Sequence of chain 1.C:
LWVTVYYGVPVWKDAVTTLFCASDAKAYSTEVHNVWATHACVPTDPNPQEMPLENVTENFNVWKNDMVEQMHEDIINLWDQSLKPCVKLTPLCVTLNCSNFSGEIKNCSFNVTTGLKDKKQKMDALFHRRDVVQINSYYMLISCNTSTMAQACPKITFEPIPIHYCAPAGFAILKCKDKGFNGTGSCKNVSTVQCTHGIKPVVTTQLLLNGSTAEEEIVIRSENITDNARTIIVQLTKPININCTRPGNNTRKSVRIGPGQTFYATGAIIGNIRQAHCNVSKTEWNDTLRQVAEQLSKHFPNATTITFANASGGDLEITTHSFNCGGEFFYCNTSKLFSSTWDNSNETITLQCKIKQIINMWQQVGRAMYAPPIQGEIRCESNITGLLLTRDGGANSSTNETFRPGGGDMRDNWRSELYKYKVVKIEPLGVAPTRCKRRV

Binding-site contacts:
Ligand atom C4 contacts residue GLU419 of chain 1.C at 3.5 Å.
Ligand atom O7 contacts residue PRO184 of chain 1.C at 3.5 Å.
Ligand atom O6 contacts residue NAG1 of chain 1.Z at 3.7 Å.
Ligand atom C4 contacts residue GLU37 of chain 1.C at 3.8 Å.
Ligand atom C3 contacts residue SER420 of chain 1.C at 3.6 Å.
Ligand atom C5 contacts residue NAG1 of chain 1.Z at 3.9 Å.
Ligand atom C5 contacts residue ASN234 of chain 1.C at 3.7 Å.
Ligand atom C8 contacts residue ASN348 of chain 1.C at 3.3 Å.
Ligand atom O5 contacts residue ASN234 of chain 1.C at 2.3 Å (h-bond).
Ligand atom C2 contacts residue ASN234 of chain 1.C at 2.4 Å.
Ligand atom C6 contacts residue NAG1 of chain 1.Z at 3.6 Å.
Ligand atom O4 contacts residue GLU183 of chain 1.C at 2.8 Å (salt-bridge).
Ligand atom O5 contacts residue GLU419 of chain 1.C at 3.9 Å.
Ligand atom O2 contacts residue GLU183 of chain 1.C at 3.0 Å (salt-bridge).
Ligand atom C8 contacts residue LEU233 of chain 1.C at 4.0 Å (hydrophobic).
Ligand atom C2 contacts residue SER420 of chain 1.C at 3.3 Å.
Ligand atom C1 contacts residue GLU183 of chain 1.C at 3.6 Å.
Ligand atom N2 contacts residue ASN234 of chain 1.C at 2.9 Å (h-bond).
Ligand atom O4 contacts residue GLU419 of chain 1.C at 3.7 Å.
Ligand atom C5 contacts residue GLU183 of chain 1.C at 3.8 Å.
Ligand atom C5 contacts residue GLU419 of chain 1.C at 3.2 Å.
Ligand atom C8 contacts residue SER420 of chain 1.C at 4.1 Å.
Ligand atom C1 contacts residue SER420 of chain 1.C at 3.2 Å.
Ligand atom C1 contacts residue ASN234 of chain 1.C at 1.4 Å.
Ligand atom C3 contacts residue ASN234 of chain 1.C at 3.8 Å.
Ligand atom C2 contacts residue GLU419 of chain 1.C at 4.0 Å.
Ligand atom O5 contacts residue NAG1 of chain 1.Z at 3.3 Å.
Ligand atom C6 contacts residue GLY350 of chain 1.C at 3.7 Å.
Ligand atom O4 contacts residue GLU37 of chain 1.C at 2.4 Å (salt-bridge).
Ligand atom O3 contacts residue GLU37 of chain 1.C at 3.3 Å.
Ligand atom C2 contacts residue GLU183 of chain 1.C at 3.2 Å.
Ligand atom C7 contacts residue SER420 of chain 1.C at 3.9 Å.
Ligand atom C3 contacts residue GLU419 of chain 1.C at 3.3 Å.
Ligand atom N2 contacts residue SER420 of chain 1.C at 2.8 Å (h-bond).
Ligand atom C1 contacts residue GLU419 of chain 1.C at 3.7 Å.
Ligand atom O6 contacts residue CYS349 of chain 1.C at 4.0 Å.
Ligand atom C7 contacts residue ASN234 of chain 1.C at 3.8 Å.
Ligand atom O6 contacts residue GLY350 of chain 1.C at 3.0 Å (h-bond).
Ligand atom C6 contacts residue GLU183 of chain 1.C at 3.7 Å.
Ligand atom C4 contacts residue GLU183 of chain 1.C at 3.9 Å.

This small molecule binds to this protein.
Small molecule (SMILES): CC(=O)N[C@H]1[C@H](O[C@H]2[C@H](O)[C@@H](NC(C)=O)CO[C@@H]2CO)O[C@H](CO)[C@@H](O[C@@H]2O[C@H](CO[C@H]3O[C@H](CO[C@H]4O[C@H](CO)[C@@H](O)[C@H](O)[C@@H]4O)[C@@H](O)[C@H](O)[C@@H]3O)[C@@H](O)[C@H](O[C@H]3O[C@H](CO)[C@@H](O)[C@H](O)[C@@H]3O)[C@@H]2O)[C@@H]1O